This small molecule binds to this protein.
Small molecule (SMILES): Nc1nc2c(ncn2[C@@H]2O[C@H](CO[P](=O)(O)O[P](=O)(O)NP(=O)(O)O)[C@@H](O)[C@H]2O)c(=O)[nH]1

Binding-site contacts:
Ligand atom O2B contacts residue TYR34 of chain 1.C at 3.4 Å.
Ligand atom O1A contacts residue LYS18 of chain 1.C at 3.7 Å.
Ligand atom N7 contacts residue VAL16 of chain 1.C at 3.7 Å.
Ligand atom O2B contacts residue GLY17 of chain 1.C at 3.6 Å.
Ligand atom O6 contacts residue ASN118 of chain 1.C at 3.0 Å (h-bond).
Ligand atom O1A contacts residue ALA20 of chain 1.C at 2.8 Å (h-bond).
Ligand atom O3G contacts residue TYR34 of chain 1.C at 3.2 Å.
Ligand atom O2B contacts residue GLY15 of chain 1.C at 3.2 Å (h-bond).
Ligand atom O3' contacts residue ASP32 of chain 1.C at 3.1 Å (salt-bridge).
Ligand atom N3B contacts residue ASP35 of chain 1.C at 3.2 Å (salt-bridge).
Ligand atom O2' contacts residue PHE30 of chain 1.C at 3.6 Å.
Ligand atom C6 contacts residue ASN118 of chain 1.C at 3.6 Å.
Ligand atom PG contacts residue ASP35 of chain 1.C at 3.5 Å.
Ligand atom C8 contacts residue GLY17 of chain 1.C at 3.7 Å.
Ligand atom O6 contacts residue LYS149 of chain 1.C at 3.2 Å (salt-bridge).
Ligand atom O2G contacts residue THR37 of chain 1.C at 3.1 Å (h-bond).
Ligand atom O1A contacts residue SER19 of chain 1.C at 3.5 Å (h-bond).
Ligand atom O1A contacts residue GLY17 of chain 1.C at 3.0 Å.
Ligand atom C6 contacts residue LYS149 of chain 1.C at 3.6 Å.
Ligand atom O2G contacts residue PRO36 of chain 1.C at 3.5 Å.
Ligand atom O1G contacts residue TYR34 of chain 1.C at 2.8 Å (h-bond).
Ligand atom C3' contacts residue ASP32 of chain 1.C at 3.1 Å.
Ligand atom O2G contacts residue ASP35 of chain 1.C at 3.5 Å (salt-bridge).
Ligand atom N1 contacts residue LYS149 of chain 1.C at 3.5 Å.
Ligand atom O3G contacts residue PRO36 of chain 1.C at 3.1 Å.
Ligand atom O6 contacts residue ALA148 of chain 1.C at 2.8 Å (h-bond).
Ligand atom O1B contacts residue LYS18 of chain 1.C at 3.6 Å (salt-bridge).
Ligand atom C5' contacts residue TYR34 of chain 1.C at 3.7 Å (hydrophobic).
Ligand atom C3' contacts residue VAL31 of chain 1.C at 3.7 Å (hydrophobic).
Ligand atom N2 contacts residue LYS149 of chain 1.C at 3.6 Å.
Ligand atom C2' contacts residue VAL31 of chain 1.C at 3.6 Å (hydrophobic).
Ligand atom C5' contacts residue GLU33 of chain 1.C at 3.1 Å.
Ligand atom N3B contacts residue TYR34 of chain 1.C at 3.4 Å.
Ligand atom N1 contacts residue LYS119 of chain 1.C at 3.5 Å.
Ligand atom PG contacts residue TYR34 of chain 1.C at 3.5 Å.
Ligand atom O1B contacts residue SER19 of chain 1.C at 3.1 Å (h-bond).
Ligand atom O3A contacts residue TYR34 of chain 1.C at 3.7 Å.
Ligand atom C4' contacts residue TYR34 of chain 1.C at 3.4 Å (hydrophobic).
Ligand atom C5' contacts residue VAL31 of chain 1.C at 3.7 Å (hydrophobic).
Ligand atom O3G contacts residue ASP35 of chain 1.C at 3.1 Å (salt-bridge).

Sequence of chain 1.C:
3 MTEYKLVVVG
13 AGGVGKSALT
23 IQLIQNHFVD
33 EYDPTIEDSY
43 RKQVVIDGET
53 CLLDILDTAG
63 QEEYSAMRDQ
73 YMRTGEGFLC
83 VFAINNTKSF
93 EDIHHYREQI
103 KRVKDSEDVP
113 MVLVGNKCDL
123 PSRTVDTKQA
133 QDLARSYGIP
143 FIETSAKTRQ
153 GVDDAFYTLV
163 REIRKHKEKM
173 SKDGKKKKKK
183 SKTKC